A small-molecule ligand and the protein it binds are described below.
Small molecule (SMILES): Nc1ncnc2c1ncn2[C@@H]1O[C@H](CO[P](=O)(O)O[P](=O)(O)CP(=O)(O)O)[C@@H](O)[C@H]1O

Binding-site contacts:
Ligand atom N3 contacts residue LYS198 of chain 1.F at 2.7 Å (salt-bridge).
Ligand atom C3B contacts residue ASN242 of chain 1.F at 2.9 Å.
Ligand atom O2G contacts residue GLU331 of chain 1.F at 3.0 Å (salt-bridge).
Ligand atom O3' contacts residue ASP200 of chain 1.F at 3.2 Å (salt-bridge).
Ligand atom O1B contacts residue LYS74 of chain 1.F at 3.1 Å (salt-bridge).
Ligand atom C3' contacts residue THR241 of chain 1.F at 3.7 Å.
Ligand atom O1B contacts residue CA1 of chain 1.W at 2.4 Å.
Ligand atom O3A contacts residue LYS74 of chain 1.F at 3.7 Å.
Ligand atom N3 contacts residue TYR185 of chain 1.F at 3.6 Å.
Ligand atom PG contacts residue ASN242 of chain 1.F at 3.6 Å.
Ligand atom O2G contacts residue ASP318 of chain 1.F at 2.2 Å (salt-bridge).
Ligand atom PG contacts residue GLU331 of chain 1.F at 3.2 Å.
Ligand atom O2' contacts residue LYS198 of chain 1.F at 3.6 Å.
Ligand atom O1G contacts residue ASN333 of chain 1.F at 3.4 Å (h-bond).
Ligand atom O2A contacts residue LYS150 of chain 1.F at 2.8 Å (salt-bridge).
Ligand atom N6 contacts residue GLN183 of chain 1.F at 3.3 Å (h-bond).
Ligand atom N7 contacts residue LYS150 of chain 1.F at 2.8 Å (salt-bridge).
Ligand atom O1G contacts residue GLU331 of chain 1.F at 2.5 Å (salt-bridge).
Ligand atom O2' contacts residue THR241 of chain 1.F at 2.8 Å (h-bond).
Ligand atom O1A contacts residue GLU331 of chain 1.F at 3.2 Å (salt-bridge).
Ligand atom N1 contacts residue LEU186 of chain 1.F at 2.9 Å (h-bond).
Ligand atom C2 contacts residue LEU186 of chain 1.F at 3.6 Å (hydrophobic).
Ligand atom O3G contacts residue ARG222 of chain 1.F at 3.6 Å.
Ligand atom C2 contacts residue TYR185 of chain 1.F at 3.6 Å (hydrophobic).
Ligand atom O3' contacts residue ASN242 of chain 1.F at 3.3 Å (h-bond).
Ligand atom C5' contacts residue ASN242 of chain 1.F at 3.4 Å.
Ligand atom C2 contacts residue LYS198 of chain 1.F at 3.4 Å.
Ligand atom O1B contacts residue GLU331 of chain 1.F at 2.6 Å (salt-bridge).
Ligand atom C4 contacts residue LYS198 of chain 1.F at 3.7 Å.
Ligand atom O3G contacts residue ASN242 of chain 1.F at 3.5 Å (h-bond).
Ligand atom PB contacts residue LYS74 of chain 1.F at 3.7 Å.
Ligand atom C8 contacts residue LYS150 of chain 1.F at 3.1 Å.
Ligand atom N1 contacts residue TYR185 of chain 1.F at 3.6 Å.
Ligand atom N7 contacts residue GLN183 of chain 1.F at 3.5 Å (h-bond).
Ligand atom O4' contacts residue LEU240 of chain 1.F at 3.6 Å.
Ligand atom PG contacts residue ASP318 of chain 1.F at 3.8 Å.
Ligand atom O1G contacts residue CA1 of chain 1.W at 2.7 Å.
Ligand atom O2B contacts residue LYS74 of chain 1.F at 3.6 Å (salt-bridge).
Ligand atom N6 contacts residue LYS184 of chain 1.F at 3.0 Å (salt-bridge).
Ligand atom O3' contacts residue THR241 of chain 1.F at 2.7 Å (h-bond).

Sequence of chain 1.F:
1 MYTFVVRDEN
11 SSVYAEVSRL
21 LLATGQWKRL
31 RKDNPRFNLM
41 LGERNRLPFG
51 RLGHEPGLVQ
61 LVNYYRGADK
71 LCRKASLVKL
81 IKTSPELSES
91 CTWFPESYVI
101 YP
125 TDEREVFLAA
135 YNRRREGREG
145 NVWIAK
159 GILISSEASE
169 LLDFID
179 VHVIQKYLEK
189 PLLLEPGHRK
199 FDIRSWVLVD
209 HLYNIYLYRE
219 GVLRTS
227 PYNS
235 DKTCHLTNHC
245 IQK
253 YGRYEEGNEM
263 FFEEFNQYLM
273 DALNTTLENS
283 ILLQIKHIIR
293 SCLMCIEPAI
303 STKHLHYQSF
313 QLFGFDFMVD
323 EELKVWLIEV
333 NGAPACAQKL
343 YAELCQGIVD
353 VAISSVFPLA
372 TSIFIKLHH